A small-molecule ligand and the protein it binds are described below.
Small molecule (SMILES): CC(=O)N[C@H]1[C@H](O[C@H]2[C@H](O)[C@@H](NC(C)=O)CO[C@@H]2CO)O[C@H](CO)[C@@H](O[C@@H]2O[C@H](CO)[C@@H](O)[C@H](O)[C@@H]2O)[C@@H]1O

Binding-site contacts:
Ligand atom C8 contacts residue ASN485 of chain 1.C at 4.3 Å.
Ligand atom C5 contacts residue ASN485 of chain 1.C at 3.7 Å.
Ligand atom C8 contacts residue GLY481 of chain 1.C at 4.2 Å.
Ligand atom C3 contacts residue ASN485 of chain 1.C at 3.8 Å.
Ligand atom C2 contacts residue ASN485 of chain 1.C at 2.5 Å.
Ligand atom O5 contacts residue ASN485 of chain 1.C at 2.4 Å (h-bond).
Ligand atom O7 contacts residue THR487 of chain 1.C at 4.2 Å.
Ligand atom C6 contacts residue ASN485 of chain 1.C at 4.3 Å.
Ligand atom O7 contacts residue ASN485 of chain 1.C at 3.0 Å (h-bond).
Ligand atom C7 contacts residue ASN485 of chain 1.C at 3.1 Å.
Ligand atom C8 contacts residue SER482 of chain 1.C at 4.1 Å.
Ligand atom N2 contacts residue ASN485 of chain 1.C at 2.9 Å (h-bond).
Ligand atom C4 contacts residue ASN485 of chain 1.C at 4.3 Å.
Ligand atom C8 contacts residue ALA478 of chain 1.C at 3.9 Å (hydrophobic).
Ligand atom C1 contacts residue ASN485 of chain 1.C at 1.4 Å.
Ligand atom C7 contacts residue GLY481 of chain 1.C at 4.5 Å.

Sequence of chain 1.C:
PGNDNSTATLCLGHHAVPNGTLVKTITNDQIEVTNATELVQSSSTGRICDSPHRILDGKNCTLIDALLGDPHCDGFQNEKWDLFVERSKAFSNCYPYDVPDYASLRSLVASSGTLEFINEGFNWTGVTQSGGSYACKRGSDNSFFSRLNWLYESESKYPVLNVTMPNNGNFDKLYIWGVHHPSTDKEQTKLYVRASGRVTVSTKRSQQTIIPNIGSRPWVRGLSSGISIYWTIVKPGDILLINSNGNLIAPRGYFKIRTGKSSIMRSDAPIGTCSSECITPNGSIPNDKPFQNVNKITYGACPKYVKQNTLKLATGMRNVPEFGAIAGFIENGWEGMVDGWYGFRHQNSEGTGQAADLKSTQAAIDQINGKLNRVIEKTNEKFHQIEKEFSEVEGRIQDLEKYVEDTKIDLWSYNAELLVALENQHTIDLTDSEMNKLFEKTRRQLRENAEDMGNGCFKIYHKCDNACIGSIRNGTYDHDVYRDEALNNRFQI